Binding-site contacts:
Ligand atom O3B contacts residue MG1 of chain 31.F at 3.8 Å.
Ligand atom O6 contacts residue GLN15 of chain 31.B at 2.5 Å (h-bond).
Ligand atom O1B contacts residue MG1 of chain 31.F at 2.4 Å.
Ligand atom O6 contacts residue TYR222 of chain 31.B at 3.8 Å.
Ligand atom O1B contacts residue GLN11 of chain 31.B at 3.2 Å (h-bond).
Ligand atom O1G contacts residue ALA97 of chain 31.B at 3.0 Å (h-bond).
Ligand atom O1B contacts residue GLY10 of chain 31.B at 3.7 Å.
Ligand atom O2B contacts residue GLY10 of chain 31.B at 3.2 Å.
Ligand atom O1A contacts residue GLN11 of chain 31.B at 3.1 Å.
Ligand atom PG contacts residue GLY142 of chain 31.B at 3.9 Å.
Ligand atom N1 contacts residue ASN226 of chain 31.B at 2.7 Å (h-bond).
Ligand atom C2 contacts residue TYR222 of chain 31.B at 3.6 Å (hydrophobic).
Ligand atom O2B contacts residue GLY144 of chain 31.B at 2.7 Å (h-bond).
Ligand atom O3B contacts residue THR143 of chain 31.B at 3.1 Å (h-bond).
Ligand atom O3G contacts residue MG1 of chain 31.F at 2.5 Å.
Ligand atom N3 contacts residue VAL169 of chain 31.B at 3.8 Å.
Ligand atom N3 contacts residue ASN204 of chain 31.B at 3.0 Å (h-bond).
Ligand atom PB contacts residue THR143 of chain 31.B at 3.3 Å.
Ligand atom O3' contacts residue GLU181 of chain 31.B at 3.3 Å (salt-bridge).
Ligand atom C2 contacts residue ASN226 of chain 31.B at 3.6 Å.
Ligand atom C6 contacts residue TYR222 of chain 31.B at 3.7 Å (hydrophobic).
Ligand atom N2 contacts residue ASN226 of chain 31.B at 2.9 Å (h-bond).
Ligand atom O6 contacts residue ASN226 of chain 31.B at 3.1 Å (h-bond).
Ligand atom C4' contacts residue SER138 of chain 31.B at 3.2 Å.
Ligand atom O3G contacts residue GLU254 of chain 32.A at 3.6 Å (salt-bridge).
Ligand atom O2A contacts residue CYS12 of chain 31.B at 3.3 Å (h-bond).
Ligand atom C2 contacts residue ASN204 of chain 31.B at 3.4 Å.
Ligand atom N2 contacts residue ASN204 of chain 31.B at 2.6 Å (h-bond).
Ligand atom C6 contacts residue GLN15 of chain 31.B at 3.6 Å.
Ligand atom O4' contacts residue SER138 of chain 31.B at 3.3 Å (h-bond).
Ligand atom O3B contacts residue GLY142 of chain 31.B at 3.5 Å (h-bond).
Ligand atom O2G contacts residue ASN99 of chain 31.B at 2.9 Å (h-bond).
Ligand atom C6 contacts residue ASN226 of chain 31.B at 3.3 Å.
Ligand atom O2A contacts residue GLN11 of chain 31.B at 3.5 Å (h-bond).
Ligand atom PG contacts residue MG1 of chain 31.F at 3.5 Å.
Ligand atom O2G contacts residue GLY142 of chain 31.B at 3.0 Å (h-bond).
Ligand atom O1G contacts residue THR143 of chain 31.B at 3.4 Å.
Ligand atom PB contacts residue MG1 of chain 31.F at 3.7 Å.
Ligand atom N1 contacts residue TYR222 of chain 31.B at 3.2 Å.
Ligand atom O2B contacts residue THR143 of chain 31.B at 2.7 Å (h-bond).

Sequence of chain 32.A:
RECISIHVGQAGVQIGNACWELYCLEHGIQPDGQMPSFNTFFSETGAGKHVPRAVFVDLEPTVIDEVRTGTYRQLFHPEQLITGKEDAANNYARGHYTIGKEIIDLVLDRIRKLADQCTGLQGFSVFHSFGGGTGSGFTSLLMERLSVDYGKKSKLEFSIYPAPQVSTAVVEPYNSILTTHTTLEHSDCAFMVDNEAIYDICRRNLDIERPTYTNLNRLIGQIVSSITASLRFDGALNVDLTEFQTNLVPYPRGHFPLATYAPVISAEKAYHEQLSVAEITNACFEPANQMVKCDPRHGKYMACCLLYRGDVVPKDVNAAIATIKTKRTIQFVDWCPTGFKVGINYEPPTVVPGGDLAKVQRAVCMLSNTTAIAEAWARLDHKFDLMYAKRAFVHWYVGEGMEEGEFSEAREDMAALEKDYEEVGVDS

Sequence of chain 31.B:
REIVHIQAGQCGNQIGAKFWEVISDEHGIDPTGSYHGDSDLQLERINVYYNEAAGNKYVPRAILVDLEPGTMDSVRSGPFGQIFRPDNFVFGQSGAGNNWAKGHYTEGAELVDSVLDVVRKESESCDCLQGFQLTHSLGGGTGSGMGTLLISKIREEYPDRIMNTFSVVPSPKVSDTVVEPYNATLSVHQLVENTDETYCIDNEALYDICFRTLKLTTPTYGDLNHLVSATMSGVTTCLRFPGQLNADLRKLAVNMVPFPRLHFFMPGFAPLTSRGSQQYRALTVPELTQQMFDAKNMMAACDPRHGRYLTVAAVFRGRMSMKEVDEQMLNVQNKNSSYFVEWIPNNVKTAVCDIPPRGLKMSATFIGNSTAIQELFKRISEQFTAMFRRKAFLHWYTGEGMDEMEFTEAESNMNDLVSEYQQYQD

This small molecule binds to this protein.
Small molecule (SMILES): Nc1nc2c(ncn2[C@@H]2O[C@H](CO[P](=O)(O)C[P](=O)(O)OP(=O)(O)O)[C@@H](O)[C@H]2O)c(=O)[nH]1